A protein and the small-molecule ligand that binds it are described below.
Small molecule (SMILES): CC(=O)N[C@@H]1[C@@H](O)[C@H](O)[C@@H](CO)O[C@H]1O

Sequence of chain 1.A:
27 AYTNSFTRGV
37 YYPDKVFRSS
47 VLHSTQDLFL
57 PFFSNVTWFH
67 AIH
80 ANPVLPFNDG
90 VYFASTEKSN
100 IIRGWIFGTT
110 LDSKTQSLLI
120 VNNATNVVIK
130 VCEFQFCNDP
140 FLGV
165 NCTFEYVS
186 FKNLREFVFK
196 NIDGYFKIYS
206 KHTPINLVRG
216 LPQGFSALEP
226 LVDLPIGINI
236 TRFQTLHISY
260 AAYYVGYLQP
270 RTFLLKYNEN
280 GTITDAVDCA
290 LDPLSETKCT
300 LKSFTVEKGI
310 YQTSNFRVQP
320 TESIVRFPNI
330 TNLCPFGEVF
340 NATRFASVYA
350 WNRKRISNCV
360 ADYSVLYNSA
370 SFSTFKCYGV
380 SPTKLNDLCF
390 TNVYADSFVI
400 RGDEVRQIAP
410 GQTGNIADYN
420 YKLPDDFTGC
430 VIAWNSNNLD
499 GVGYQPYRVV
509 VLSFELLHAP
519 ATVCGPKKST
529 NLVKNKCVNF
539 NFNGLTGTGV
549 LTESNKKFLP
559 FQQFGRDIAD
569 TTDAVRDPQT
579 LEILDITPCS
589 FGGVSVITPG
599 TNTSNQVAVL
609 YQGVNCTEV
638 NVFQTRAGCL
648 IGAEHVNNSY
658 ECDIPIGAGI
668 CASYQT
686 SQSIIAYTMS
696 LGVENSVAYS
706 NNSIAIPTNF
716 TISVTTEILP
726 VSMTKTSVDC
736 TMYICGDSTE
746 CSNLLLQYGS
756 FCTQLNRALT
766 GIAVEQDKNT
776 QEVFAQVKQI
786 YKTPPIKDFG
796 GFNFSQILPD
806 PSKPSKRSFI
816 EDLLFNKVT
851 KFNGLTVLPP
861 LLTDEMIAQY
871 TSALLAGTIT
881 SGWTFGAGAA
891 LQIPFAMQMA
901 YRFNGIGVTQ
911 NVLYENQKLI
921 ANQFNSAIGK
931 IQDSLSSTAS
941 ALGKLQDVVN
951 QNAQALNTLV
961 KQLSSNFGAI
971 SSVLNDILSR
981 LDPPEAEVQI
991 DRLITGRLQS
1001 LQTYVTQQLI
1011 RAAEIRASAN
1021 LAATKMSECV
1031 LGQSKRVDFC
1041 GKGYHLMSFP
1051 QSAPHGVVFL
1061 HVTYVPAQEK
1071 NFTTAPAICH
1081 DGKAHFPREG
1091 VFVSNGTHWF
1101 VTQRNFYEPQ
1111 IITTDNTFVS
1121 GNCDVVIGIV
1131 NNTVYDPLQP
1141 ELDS

Binding-site contacts:
Ligand atom C2 contacts residue ASN165 of chain 1.A at 2.4 Å.
Ligand atom C5 contacts residue ASN165 of chain 1.A at 3.7 Å.
Ligand atom C1 contacts residue ASN165 of chain 1.A at 1.4 Å.
Ligand atom O5 contacts residue GLU132 of chain 1.A at 3.7 Å.
Ligand atom O7 contacts residue ASN165 of chain 1.A at 3.2 Å (h-bond).
Ligand atom O5 contacts residue GLN115 of chain 1.A at 3.3 Å (h-bond).
Ligand atom C6 contacts residue GLN115 of chain 1.A at 3.4 Å.
Ligand atom C8 contacts residue ASN165 of chain 1.A at 4.3 Å.
Ligand atom C5 contacts residue GLN115 of chain 1.A at 3.9 Å.
Ligand atom O5 contacts residue ASN165 of chain 1.A at 2.4 Å (h-bond).
Ligand atom C4 contacts residue GLN115 of chain 1.A at 4.5 Å.
Ligand atom C1 contacts residue GLN115 of chain 1.A at 4.5 Å.
Ligand atom O7 contacts residue GLU132 of chain 1.A at 4.2 Å.
Ligand atom C7 contacts residue ASN165 of chain 1.A at 3.2 Å.
Ligand atom O6 contacts residue GLN115 of chain 1.A at 4.5 Å.
Ligand atom C3 contacts residue ASN165 of chain 1.A at 3.8 Å.
Ligand atom N2 contacts residue ASN165 of chain 1.A at 2.9 Å (h-bond).
Ligand atom C1 contacts residue GLU132 of chain 1.A at 4.0 Å.
Ligand atom O6 contacts residue ARG354 of chain 1.C at 4.4 Å.
Ligand atom C2 contacts residue GLU132 of chain 1.A at 4.5 Å.
Ligand atom C4 contacts residue ASN165 of chain 1.A at 4.2 Å.

Sequence of chain 1.C:
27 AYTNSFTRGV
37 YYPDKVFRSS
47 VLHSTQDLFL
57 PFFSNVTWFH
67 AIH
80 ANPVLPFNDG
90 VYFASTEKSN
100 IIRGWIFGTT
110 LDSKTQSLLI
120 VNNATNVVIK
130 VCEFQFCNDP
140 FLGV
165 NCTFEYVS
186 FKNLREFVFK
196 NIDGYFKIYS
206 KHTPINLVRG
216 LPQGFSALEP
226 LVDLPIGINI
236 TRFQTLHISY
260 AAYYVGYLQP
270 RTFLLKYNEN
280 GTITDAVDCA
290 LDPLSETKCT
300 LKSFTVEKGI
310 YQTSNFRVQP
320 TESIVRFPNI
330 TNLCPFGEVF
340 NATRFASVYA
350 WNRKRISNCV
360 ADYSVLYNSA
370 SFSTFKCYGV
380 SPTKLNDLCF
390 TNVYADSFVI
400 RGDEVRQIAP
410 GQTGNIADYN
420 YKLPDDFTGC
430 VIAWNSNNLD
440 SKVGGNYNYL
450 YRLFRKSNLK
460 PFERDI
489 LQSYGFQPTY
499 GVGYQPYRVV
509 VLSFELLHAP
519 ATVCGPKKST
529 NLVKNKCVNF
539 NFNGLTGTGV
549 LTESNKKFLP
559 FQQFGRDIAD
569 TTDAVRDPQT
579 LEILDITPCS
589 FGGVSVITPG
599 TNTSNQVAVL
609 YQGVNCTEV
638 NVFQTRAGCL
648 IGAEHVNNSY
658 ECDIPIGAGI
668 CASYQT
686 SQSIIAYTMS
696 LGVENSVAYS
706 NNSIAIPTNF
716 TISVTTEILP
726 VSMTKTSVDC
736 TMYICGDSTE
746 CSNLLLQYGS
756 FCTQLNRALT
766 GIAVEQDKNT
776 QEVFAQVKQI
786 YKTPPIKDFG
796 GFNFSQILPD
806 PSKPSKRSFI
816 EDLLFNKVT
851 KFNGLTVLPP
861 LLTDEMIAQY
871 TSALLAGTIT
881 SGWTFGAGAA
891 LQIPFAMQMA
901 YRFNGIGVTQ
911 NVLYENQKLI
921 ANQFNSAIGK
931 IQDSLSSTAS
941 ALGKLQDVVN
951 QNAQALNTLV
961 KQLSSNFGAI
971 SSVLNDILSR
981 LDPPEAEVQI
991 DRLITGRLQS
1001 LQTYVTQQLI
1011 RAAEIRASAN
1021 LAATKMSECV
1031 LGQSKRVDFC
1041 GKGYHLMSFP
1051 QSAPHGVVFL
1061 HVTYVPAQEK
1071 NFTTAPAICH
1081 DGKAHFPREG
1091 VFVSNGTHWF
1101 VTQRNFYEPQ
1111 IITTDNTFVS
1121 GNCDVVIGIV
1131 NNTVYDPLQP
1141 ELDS